This protein binds this small molecule.
Small molecule (SMILES): NC(=O)c1cc([N+](=O)[O-])c(Cl)cc1NCc1cnc(Cl)nc1

Binding-site contacts:
Ligand atom C15 contacts residue ILE18 of chain 1.A at 3.7 Å (hydrophobic).
Ligand atom N02 contacts residue LEU142 of chain 1.A at 3.5 Å.
Ligand atom N01 contacts residue LEU142 of chain 1.A at 3.8 Å.
Ligand atom O18 contacts residue LEU91 of chain 1.A at 3.0 Å (h-bond).
Ligand atom C11 contacts residue VAL26 of chain 1.A at 3.6 Å (hydrophobic).
Ligand atom N03 contacts residue PHE90 of chain 1.A at 3.6 Å.
Ligand atom C15 contacts residue HIS92 of chain 1.A at 3.5 Å.
Ligand atom N04 contacts residue HIS92 of chain 1.A at 3.7 Å.
Ligand atom O19 contacts residue PHE88 of chain 1.A at 3.8 Å.
Ligand atom C17 contacts residue HIS92 of chain 1.A at 3.6 Å.
Ligand atom N02 contacts residue GLU89 of chain 1.A at 3.0 Å (salt-bridge).
Ligand atom C07 contacts residue ALA39 of chain 1.A at 3.6 Å (hydrophobic).
Ligand atom C12 contacts residue LEU142 of chain 1.A at 3.5 Å (hydrophobic).
Ligand atom C14 contacts residue HIS92 of chain 1.A at 3.6 Å.
Ligand atom C14 contacts residue LEU91 of chain 1.A at 3.5 Å (hydrophobic).
Ligand atom O18 contacts residue GLU89 of chain 1.A at 3.7 Å.
Ligand atom N01 contacts residue LEU91 of chain 1.A at 3.0 Å (h-bond).
Ligand atom C13 contacts residue LEU91 of chain 1.A at 3.1 Å (hydrophobic).
Ligand atom O20 contacts residue VAL26 of chain 1.A at 3.3 Å.
Ligand atom N02 contacts residue ALA39 of chain 1.A at 3.6 Å.
Ligand atom C14 contacts residue ILE18 of chain 1.A at 3.8 Å (hydrophobic).
Ligand atom C13 contacts residue LEU142 of chain 1.A at 3.8 Å (hydrophobic).
Ligand atom O19 contacts residue VAL26 of chain 1.A at 3.2 Å.
Ligand atom N03 contacts residue HIS92 of chain 1.A at 3.6 Å.
Ligand atom C06 contacts residue ALA39 of chain 1.A at 3.5 Å (hydrophobic).
Ligand atom N05 contacts residue VAL26 of chain 1.A at 3.3 Å.
Ligand atom O18 contacts residue ALA39 of chain 1.A at 3.7 Å.
Ligand atom O19 contacts residue LYS41 of chain 1.A at 3.6 Å.
Ligand atom C12 contacts residue GLU89 of chain 1.A at 3.8 Å.
Ligand atom C07 contacts residue LEU142 of chain 1.A at 3.7 Å (hydrophobic).
Ligand atom C15 contacts residue LEU91 of chain 1.A at 3.2 Å (hydrophobic).
Ligand atom N03 contacts residue ILE18 of chain 1.A at 3.7 Å.
Ligand atom C09 contacts residue ILE18 of chain 1.A at 3.5 Å (hydrophobic).
Ligand atom C16 contacts residue ILE18 of chain 1.A at 3.7 Å (hydrophobic).
Ligand atom O18 contacts residue PHE90 of chain 1.A at 3.4 Å.
Ligand atom C16 contacts residue HIS92 of chain 1.A at 3.6 Å.
Ligand atom C15 contacts residue PHE90 of chain 1.A at 3.6 Å (hydrophobic).
Ligand atom N02 contacts residue PHE88 of chain 1.A at 3.8 Å.
Ligand atom C12 contacts residue ALA39 of chain 1.A at 3.4 Å (hydrophobic).
Ligand atom O20 contacts residue LYS41 of chain 1.A at 3.4 Å (salt-bridge).

Sequence of chain 1.A:
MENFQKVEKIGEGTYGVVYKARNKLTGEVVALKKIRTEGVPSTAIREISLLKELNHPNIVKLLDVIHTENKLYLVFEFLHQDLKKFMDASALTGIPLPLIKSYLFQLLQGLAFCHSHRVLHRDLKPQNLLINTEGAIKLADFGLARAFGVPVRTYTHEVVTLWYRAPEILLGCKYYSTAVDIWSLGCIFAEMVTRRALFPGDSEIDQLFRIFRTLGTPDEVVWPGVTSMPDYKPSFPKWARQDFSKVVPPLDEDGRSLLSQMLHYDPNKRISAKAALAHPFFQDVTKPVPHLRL